Sequence of chain 1.A:
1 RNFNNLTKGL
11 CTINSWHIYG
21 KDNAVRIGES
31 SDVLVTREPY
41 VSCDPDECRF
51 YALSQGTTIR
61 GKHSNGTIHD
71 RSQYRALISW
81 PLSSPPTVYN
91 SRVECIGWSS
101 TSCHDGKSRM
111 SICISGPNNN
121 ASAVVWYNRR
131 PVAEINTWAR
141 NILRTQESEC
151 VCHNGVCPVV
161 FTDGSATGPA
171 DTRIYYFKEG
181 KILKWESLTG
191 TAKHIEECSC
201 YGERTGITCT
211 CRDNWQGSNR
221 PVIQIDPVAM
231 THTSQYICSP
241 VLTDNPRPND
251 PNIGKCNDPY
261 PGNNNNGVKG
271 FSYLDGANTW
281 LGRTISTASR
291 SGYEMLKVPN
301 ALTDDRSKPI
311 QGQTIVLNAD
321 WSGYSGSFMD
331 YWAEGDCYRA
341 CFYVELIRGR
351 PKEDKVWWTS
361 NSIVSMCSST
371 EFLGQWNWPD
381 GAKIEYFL

The protein below binds the small molecule below.
Small molecule (SMILES): CCC(CC)[C@H](NC(C)=O)[C@@H]1[C@H](O)[C@@H](C(=O)O)C[C@H]1NC(=N)N

Binding-site contacts:
Ligand atom N25 contacts residue GLU38 of chain 1.A at 3.9 Å.
Ligand atom C5 contacts residue TYR324 of chain 1.A at 3.5 Å (hydrophobic).
Ligand atom C4 contacts residue ASP70 of chain 1.A at 3.8 Å.
Ligand atom O7 contacts residue ARG212 of chain 1.A at 3.2 Å (salt-bridge).
Ligand atom C6 contacts residue ARG290 of chain 1.A at 3.5 Å.
Ligand atom C4 contacts residue TYR324 of chain 1.A at 3.7 Å (hydrophobic).
Ligand atom C6 contacts residue ARG37 of chain 1.A at 3.8 Å.
Ligand atom C37 contacts residue GLU197 of chain 1.A at 3.8 Å.
Ligand atom C1 contacts residue ASP70 of chain 1.A at 3.4 Å.
Ligand atom N27 contacts residue TRP98 of chain 1.A at 2.8 Å (h-bond).
Ligand atom C1 contacts residue ARG37 of chain 1.A at 3.8 Å.
Ligand atom N30 contacts residue GLU38 of chain 1.A at 3.6 Å.
Ligand atom C36 contacts residue ARG144 of chain 1.A at 3.9 Å.
Ligand atom N30 contacts residue ARG75 of chain 1.A at 3.8 Å.
Ligand atom N27 contacts residue LEU53 of chain 1.A at 3.7 Å.
Ligand atom O7 contacts residue TYR324 of chain 1.A at 3.4 Å (h-bond).
Ligand atom C26 contacts residue GLU38 of chain 1.A at 3.7 Å.
Ligand atom O14 contacts residue ARG71 of chain 1.A at 2.9 Å (salt-bridge).
Ligand atom C38 contacts residue GLU196 of chain 1.A at 3.6 Å.
Ligand atom O8 contacts residue ARG37 of chain 1.A at 2.7 Å (salt-bridge).
Ligand atom C2 contacts residue ASP70 of chain 1.A at 3.5 Å.
Ligand atom O8 contacts residue ARG290 of chain 1.A at 2.7 Å (salt-bridge).
Ligand atom C15 contacts residue TRP98 of chain 1.A at 3.7 Å (hydrophobic).
Ligand atom C26 contacts residue TRP98 of chain 1.A at 3.8 Å (hydrophobic).
Ligand atom O14 contacts residue ASP70 of chain 1.A at 3.8 Å.
Ligand atom C1 contacts residue GLU38 of chain 1.A at 3.4 Å.
Ligand atom N27 contacts residue GLU38 of chain 1.A at 3.9 Å.
Ligand atom C5 contacts residue ASP70 of chain 1.A at 3.8 Å.
Ligand atom O7 contacts residue ARG290 of chain 1.A at 2.7 Å (salt-bridge).
Ligand atom O9 contacts residue ASP70 of chain 1.A at 3.0 Å (salt-bridge).
Ligand atom C1 contacts residue TYR324 of chain 1.A at 3.3 Å (hydrophobic).
Ligand atom C2 contacts residue TYR324 of chain 1.A at 3.9 Å (hydrophobic).
Ligand atom C3 contacts residue GLU197 of chain 1.A at 3.8 Å.
Ligand atom C6 contacts residue TYR324 of chain 1.A at 3.0 Å (hydrophobic).
Ligand atom C38 contacts residue ARG212 of chain 1.A at 3.8 Å.
Ligand atom N30 contacts residue ASP70 of chain 1.A at 3.3 Å (salt-bridge).
Ligand atom N30 contacts residue TRP98 of chain 1.A at 3.9 Å.
Ligand atom C3 contacts residue TYR324 of chain 1.A at 3.5 Å (hydrophobic).
Ligand atom N27 contacts residue GLU147 of chain 1.A at 2.9 Å (salt-bridge).
Ligand atom O8 contacts residue TYR324 of chain 1.A at 3.6 Å (h-bond).